Binding-site contacts:
Ligand atom C06 contacts residue HIS227 of chain 1.B at 3.7 Å.
Ligand atom C33 contacts residue ASP26 of chain 1.B at 2.5 Å.
Ligand atom C31 contacts residue HIS227 of chain 1.B at 3.4 Å.
Ligand atom C30 contacts residue HIS227 of chain 1.B at 2.8 Å.
Ligand atom O06 contacts residue PRO272 of chain 1.B at 4.0 Å.
Ligand atom O13 contacts residue GLY360 of chain 1.B at 3.7 Å.
Ligand atom C42 contacts residue VAL23 of chain 1.B at 3.8 Å (hydrophobic).
Ligand atom O13 contacts residue PRO358 of chain 1.B at 3.8 Å.
Ligand atom C40 contacts residue ARG318 of chain 1.B at 3.7 Å.
Ligand atom C27 contacts residue GLY360 of chain 1.B at 4.0 Å.
Ligand atom C08 contacts residue HIS227 of chain 1.B at 3.0 Å.
Ligand atom C41 contacts residue PRO358 of chain 1.B at 4.0 Å (hydrophobic).
Ligand atom C19 contacts residue ARG276 of chain 1.B at 3.7 Å.
Ligand atom C44 contacts residue GLY360 of chain 1.B at 3.9 Å.
Ligand atom C06 contacts residue ASP224 of chain 1.B at 3.8 Å.
Ligand atom C39 contacts residue ALA231 of chain 1.B at 3.6 Å (hydrophobic).
Ligand atom O12 contacts residue ARG359 of chain 1.B at 3.2 Å.
Ligand atom C40 contacts residue SER234 of chain 1.B at 3.1 Å.
Ligand atom O13 contacts residue ARG359 of chain 1.B at 2.5 Å.
Ligand atom O07 contacts residue GLN279 of chain 1.B at 3.6 Å.
Ligand atom C34 contacts residue GLU22 of chain 1.B at 4.0 Å.
Ligand atom C13 contacts residue HIS227 of chain 1.B at 3.3 Å.
Ligand atom O06 contacts residue LEU215 of chain 1.B at 3.9 Å.
Ligand atom C27 contacts residue ARG359 of chain 1.B at 3.8 Å.
Ligand atom C36 contacts residue HIS227 of chain 1.B at 3.4 Å.
Ligand atom C07 contacts residue ASP224 of chain 1.B at 3.3 Å.
Ligand atom C41 contacts residue SER234 of chain 1.B at 3.6 Å.
Ligand atom O12 contacts residue GLY360 of chain 1.B at 3.7 Å.
Ligand atom C28 contacts residue ARG359 of chain 1.B at 3.6 Å.
Ligand atom C09 contacts residue HIS227 of chain 1.B at 3.5 Å.
Ligand atom O14 contacts residue HIS227 of chain 1.B at 1.8 Å (h-bond).
Ligand atom O08 contacts residue ARG276 of chain 1.B at 3.5 Å.
Ligand atom C32 contacts residue VAL23 of chain 1.B at 3.9 Å (hydrophobic).
Ligand atom N01 contacts residue HIS227 of chain 1.B at 4.0 Å.
Ligand atom C41 contacts residue VAL23 of chain 1.B at 3.5 Å (hydrophobic).
Ligand atom C34 contacts residue ASP26 of chain 1.B at 3.5 Å.
Ligand atom C32 contacts residue ASP26 of chain 1.B at 3.4 Å.
Ligand atom C07 contacts residue HIS227 of chain 1.B at 3.1 Å.
Ligand atom C40 contacts residue PRO358 of chain 1.B at 4.0 Å (hydrophobic).
Ligand atom O06 contacts residue THR274 of chain 1.B at 3.7 Å.

Sequence of chain 1.B:
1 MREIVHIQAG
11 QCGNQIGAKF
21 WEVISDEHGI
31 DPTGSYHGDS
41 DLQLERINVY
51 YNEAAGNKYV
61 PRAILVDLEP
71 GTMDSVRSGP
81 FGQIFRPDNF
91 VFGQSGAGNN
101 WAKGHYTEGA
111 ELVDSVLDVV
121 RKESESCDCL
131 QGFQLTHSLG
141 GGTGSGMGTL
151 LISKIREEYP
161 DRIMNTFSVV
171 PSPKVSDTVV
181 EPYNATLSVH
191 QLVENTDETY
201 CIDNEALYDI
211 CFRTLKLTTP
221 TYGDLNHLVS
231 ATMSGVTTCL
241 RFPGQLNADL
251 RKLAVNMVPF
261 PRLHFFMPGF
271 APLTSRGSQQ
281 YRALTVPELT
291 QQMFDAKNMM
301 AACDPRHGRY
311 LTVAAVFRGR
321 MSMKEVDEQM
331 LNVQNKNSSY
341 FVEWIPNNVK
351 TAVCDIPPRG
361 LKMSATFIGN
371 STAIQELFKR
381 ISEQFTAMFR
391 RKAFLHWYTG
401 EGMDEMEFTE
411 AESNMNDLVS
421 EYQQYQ

A protein and the small-molecule ligand that binds it are described below.
Small molecule (SMILES): CC(=O)O[C@H]1C(=O)[C@@]2(C)[C@H]([C@H](OC(=O)c3ccccc3)[C@]3(O)C[C@H](OC(=O)[C@H](O)[C@@H](NC(=O)c4ccccc4)c4ccccc4)C(C)=C1C3(C)C)[C@]1(OC(C)=O)CO[C@@H]1C[C@@H]2O